Binding-site contacts:
Ligand atom O2 contacts residue THR397 of chain 1.A at 4.1 Å.
Ligand atom C1 contacts residue TYR217 of chain 1.A at 3.6 Å (hydrophobic).
Ligand atom C3 contacts residue THR397 of chain 1.A at 3.9 Å.
Ligand atom C4 contacts residue TYR217 of chain 1.A at 2.7 Å (hydrophobic).
Ligand atom C4 contacts residue LEU396 of chain 1.A at 3.5 Å (hydrophobic).
Ligand atom O4 contacts residue LEU396 of chain 1.A at 3.0 Å (h-bond).
Ligand atom O1 contacts residue ARG398 of chain 1.A at 2.6 Å.
Ligand atom O4 contacts residue TYR217 of chain 1.A at 3.5 Å (h-bond).
Ligand atom C4 contacts residue THR397 of chain 1.A at 3.8 Å.
Ligand atom C2 contacts residue THR397 of chain 1.A at 4.3 Å.
Ligand atom C2 contacts residue TYR217 of chain 1.A at 4.2 Å (hydrophobic).
Ligand atom O4 contacts residue THR397 of chain 1.A at 3.9 Å.
Ligand atom C1 contacts residue ARG398 of chain 1.A at 2.9 Å.
Ligand atom O1 contacts residue THR397 of chain 1.A at 3.9 Å.
Ligand atom C1 contacts residue THR397 of chain 1.A at 3.6 Å.
Ligand atom O4 contacts residue GLN224 of chain 1.A at 3.8 Å.
Ligand atom C3 contacts residue TYR217 of chain 1.A at 3.9 Å (hydrophobic).
Ligand atom O1 contacts residue GLU399 of chain 1.A at 4.3 Å.
Ligand atom C2 contacts residue ARG398 of chain 1.A at 3.8 Å.
Ligand atom O2 contacts residue ARG398 of chain 1.A at 4.4 Å.

Sequence of chain 1.A:
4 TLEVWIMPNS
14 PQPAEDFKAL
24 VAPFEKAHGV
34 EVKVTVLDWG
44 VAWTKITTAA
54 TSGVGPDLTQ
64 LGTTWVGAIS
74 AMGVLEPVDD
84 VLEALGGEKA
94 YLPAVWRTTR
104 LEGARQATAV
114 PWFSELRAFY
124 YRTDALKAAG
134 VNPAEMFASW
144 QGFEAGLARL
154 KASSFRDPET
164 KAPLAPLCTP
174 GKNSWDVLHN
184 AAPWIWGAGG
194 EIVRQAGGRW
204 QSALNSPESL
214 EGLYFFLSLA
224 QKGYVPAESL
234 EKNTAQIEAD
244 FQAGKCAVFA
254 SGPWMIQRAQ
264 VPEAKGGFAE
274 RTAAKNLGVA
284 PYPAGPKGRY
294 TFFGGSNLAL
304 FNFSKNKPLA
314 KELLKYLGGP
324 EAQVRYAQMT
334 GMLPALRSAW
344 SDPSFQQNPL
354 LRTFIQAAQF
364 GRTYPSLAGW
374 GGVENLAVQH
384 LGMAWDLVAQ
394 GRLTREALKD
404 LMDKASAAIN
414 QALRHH

A protein and the small-molecule ligand that binds it are described below.
Small molecule (SMILES): [O]C[C@H](O)CCO